This small molecule binds to this protein.
Small molecule (SMILES): N#CC(=C(c1ccc(O)cc1)c1ccc(O)cc1)c1ccccc1

Sequence of chain 1.A:
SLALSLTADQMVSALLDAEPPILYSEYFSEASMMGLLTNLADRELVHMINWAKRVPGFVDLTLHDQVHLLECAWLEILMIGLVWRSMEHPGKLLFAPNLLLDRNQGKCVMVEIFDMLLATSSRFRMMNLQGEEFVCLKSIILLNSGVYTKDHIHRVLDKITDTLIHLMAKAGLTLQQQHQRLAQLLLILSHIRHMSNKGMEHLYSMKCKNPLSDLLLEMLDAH

Binding-site contacts:
Ligand atom N01 contacts residue PHE107 of chain 1.A at 3.2 Å.
Ligand atom C07 contacts residue GLU56 of chain 1.A at 3.3 Å.
Ligand atom C15 contacts residue LEU228 of chain 1.A at 4.0 Å (hydrophobic).
Ligand atom C14 contacts residue THR50 of chain 1.A at 3.8 Å.
Ligand atom C14 contacts residue LEU49 of chain 1.A at 3.9 Å (hydrophobic).
Ligand atom O16 contacts residue LEU228 of chain 1.A at 4.0 Å.
Ligand atom C21 contacts residue GLY224 of chain 1.A at 3.2 Å.
Ligand atom C14 contacts residue LEU228 of chain 1.A at 4.0 Å (hydrophobic).
Ligand atom C23 contacts residue MET124 of chain 1.A at 3.4 Å (hydrophobic).
Ligand atom C10 contacts residue LEU90 of chain 1.A at 3.4 Å (hydrophobic).
Ligand atom O16 contacts residue LEU243 of chain 1.A at 3.9 Å.
Ligand atom C22 contacts residue ILE127 of chain 1.A at 3.8 Å (hydrophobic).
Ligand atom C17 contacts residue LEU228 of chain 1.A at 3.9 Å (hydrophobic).
Ligand atom C10 contacts residue LEU94 of chain 1.A at 4.0 Å (hydrophobic).
Ligand atom C02 contacts residue PHE107 of chain 1.A at 3.7 Å (hydrophobic).
Ligand atom N01 contacts residue LEU94 of chain 1.A at 3.5 Å.
Ligand atom O09 contacts residue GLU56 of chain 1.A at 2.5 Å (salt-bridge).
Ligand atom C08 contacts residue GLU56 of chain 1.A at 3.3 Å.
Ligand atom N01 contacts residue LEU131 of chain 1.A at 3.4 Å.
Ligand atom C22 contacts residue GLY224 of chain 1.A at 3.6 Å.
Ligand atom C17 contacts residue TRP86 of chain 1.A at 4.1 Å (hydrophobic).
Ligand atom C06 contacts residue LEU49 of chain 1.A at 3.9 Å (hydrophobic).
Ligand atom C06 contacts residue ALA53 of chain 1.A at 3.9 Å (hydrophobic).
Ligand atom C18 contacts residue ALA53 of chain 1.A at 3.7 Å (hydrophobic).
Ligand atom O09 contacts residue LEU90 of chain 1.A at 3.7 Å.
Ligand atom C22 contacts residue HIS227 of chain 1.A at 3.8 Å.
Ligand atom C20 contacts residue LEU87 of chain 1.A at 4.0 Å (hydrophobic).
Ligand atom C07 contacts residue ALA53 of chain 1.A at 4.1 Å (hydrophobic).
Ligand atom C21 contacts residue LEU228 of chain 1.A at 3.6 Å (hydrophobic).
Ligand atom C23 contacts residue ILE127 of chain 1.A at 3.8 Å (hydrophobic).
Ligand atom C15 contacts residue THR50 of chain 1.A at 3.9 Å.
Ligand atom C08 contacts residue LEU90 of chain 1.A at 4.0 Å (hydrophobic).
Ligand atom C08 contacts residue ARG97 of chain 1.A at 4.0 Å.
Ligand atom C13 contacts residue LEU49 of chain 1.A at 3.5 Å (hydrophobic).
Ligand atom C18 contacts residue LEU87 of chain 1.A at 3.9 Å (hydrophobic).
Ligand atom C11 contacts residue LEU90 of chain 1.A at 4.0 Å (hydrophobic).
Ligand atom C24 contacts residue MET124 of chain 1.A at 4.0 Å (hydrophobic).
Ligand atom O16 contacts residue THR50 of chain 1.A at 3.2 Å (h-bond).
Ligand atom C17 contacts residue ALA53 of chain 1.A at 3.6 Å (hydrophobic).
Ligand atom O09 contacts residue ARG97 of chain 1.A at 2.9 Å (salt-bridge).